Sequence of chain 1.B:
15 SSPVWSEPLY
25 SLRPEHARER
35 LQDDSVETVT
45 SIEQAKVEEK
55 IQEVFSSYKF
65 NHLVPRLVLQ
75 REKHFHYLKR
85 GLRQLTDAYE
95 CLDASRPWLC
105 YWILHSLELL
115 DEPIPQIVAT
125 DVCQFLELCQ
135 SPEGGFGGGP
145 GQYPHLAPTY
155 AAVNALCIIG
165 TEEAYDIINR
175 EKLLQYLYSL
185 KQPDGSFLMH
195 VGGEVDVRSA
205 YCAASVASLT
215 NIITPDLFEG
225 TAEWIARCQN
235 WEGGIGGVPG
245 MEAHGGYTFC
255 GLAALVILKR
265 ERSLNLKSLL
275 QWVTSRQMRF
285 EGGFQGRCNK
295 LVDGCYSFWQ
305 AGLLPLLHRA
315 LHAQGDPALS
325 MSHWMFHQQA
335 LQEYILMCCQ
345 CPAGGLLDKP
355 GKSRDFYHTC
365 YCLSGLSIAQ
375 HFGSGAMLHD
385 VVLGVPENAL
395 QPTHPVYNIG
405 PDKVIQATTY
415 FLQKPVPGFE

Binding-site contacts:
Ligand atom C8 contacts residue GLY250 of chain 1.B at 3.6 Å.
Ligand atom C10 contacts residue ACY1 of chain 1.F at 2.7 Å.
Ligand atom C8 contacts residue LEU10 of chain 1.C at 4.0 Å (hydrophobic).
Ligand atom C5 contacts residue TYR361 of chain 1.B at 3.7 Å (hydrophobic).
Ligand atom C14 contacts residue TRP102 of chain 1.B at 3.7 Å (hydrophobic).
Ligand atom C1 contacts residue CYS8 of chain 1.C at 1.8 Å (hydrophobic).
Ligand atom C15 contacts residue CYS254 of chain 1.B at 4.0 Å (hydrophobic).
Ligand atom C8 contacts residue ACY1 of chain 1.F at 3.9 Å.
Ligand atom C4 contacts residue CYS8 of chain 1.C at 3.9 Å (hydrophobic).
Ligand atom C14 contacts residue LEU10 of chain 1.C at 3.9 Å (hydrophobic).
Ligand atom C15 contacts residue TYR205 of chain 1.B at 3.6 Å (hydrophobic).
Ligand atom C6 contacts residue TYR300 of chain 1.B at 3.5 Å (hydrophobic).
Ligand atom C2 contacts residue TYR300 of chain 1.B at 3.6 Å (hydrophobic).
Ligand atom C10 contacts residue TYR166 of chain 1.A at 3.8 Å (hydrophobic).
Ligand atom C2 contacts residue CYS8 of chain 1.C at 2.7 Å (hydrophobic).
Ligand atom C1 contacts residue ASP297 of chain 1.B at 3.5 Å.
Ligand atom C6 contacts residue ACY1 of chain 1.F at 3.7 Å.
Ligand atom C7 contacts residue LEU10 of chain 1.C at 3.7 Å (hydrophobic).
Ligand atom C3 contacts residue ACY1 of chain 1.F at 3.6 Å.
Ligand atom C2 contacts residue CYS299 of chain 1.B at 3.8 Å (hydrophobic).
Ligand atom C14 contacts residue ARG202 of chain 1.B at 3.8 Å.
Ligand atom C2 contacts residue TYR361 of chain 1.B at 3.7 Å (hydrophobic).
Ligand atom C5 contacts residue ACY1 of chain 1.F at 4.0 Å.
Ligand atom C12 contacts residue TRP303 of chain 1.B at 3.7 Å (hydrophobic).
Ligand atom C3 contacts residue CYS8 of chain 1.C at 3.7 Å (hydrophobic).
Ligand atom C11 contacts residue LEU10 of chain 1.C at 4.0 Å (hydrophobic).
Ligand atom C4 contacts residue ACY1 of chain 1.E at 3.1 Å.
Ligand atom C4 contacts residue VAL9 of chain 1.C at 3.9 Å (hydrophobic).
Ligand atom C6 contacts residue HIS248 of chain 1.B at 3.6 Å.
Ligand atom C1 contacts residue ZN1 of chain 1.H at 3.6 Å.
Ligand atom C11 contacts residue ARG202 of chain 1.B at 3.8 Å.
Ligand atom C5 contacts residue LEU10 of chain 1.C at 3.6 Å (hydrophobic).
Ligand atom C2 contacts residue ZN1 of chain 1.H at 4.0 Å.
Ligand atom C9 contacts residue GLY250 of chain 1.B at 3.6 Å.
Ligand atom C7 contacts residue GLY250 of chain 1.B at 3.7 Å.
Ligand atom C12 contacts residue CYS254 of chain 1.B at 3.5 Å (hydrophobic).
Ligand atom C3 contacts residue TYR300 of chain 1.B at 3.6 Å (hydrophobic).
Ligand atom C4 contacts residue ACY1 of chain 1.F at 2.5 Å.
Ligand atom C13 contacts residue CYS254 of chain 1.B at 3.9 Å (hydrophobic).
Ligand atom C7 contacts residue TRP303 of chain 1.B at 3.9 Å (hydrophobic).

Sequence of chain 1.A:
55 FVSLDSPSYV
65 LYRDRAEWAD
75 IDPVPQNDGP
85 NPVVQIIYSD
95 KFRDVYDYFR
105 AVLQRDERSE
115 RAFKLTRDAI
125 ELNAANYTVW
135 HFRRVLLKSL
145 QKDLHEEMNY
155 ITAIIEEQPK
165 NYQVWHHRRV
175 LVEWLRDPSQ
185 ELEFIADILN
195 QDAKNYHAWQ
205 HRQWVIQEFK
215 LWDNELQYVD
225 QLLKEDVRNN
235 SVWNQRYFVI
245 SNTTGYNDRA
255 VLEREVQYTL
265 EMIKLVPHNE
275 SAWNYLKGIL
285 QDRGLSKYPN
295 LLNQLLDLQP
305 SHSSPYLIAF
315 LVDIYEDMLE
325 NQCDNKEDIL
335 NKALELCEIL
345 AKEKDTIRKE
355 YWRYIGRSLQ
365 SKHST

Sequence of chain 1.C:
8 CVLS

A small-molecule ligand and the protein it binds are described below.
Small molecule (SMILES): C/C=C(\C)CC/C=C(\C)CCC=C(C)C